A protein and the small-molecule ligand that binds it are described below.
Small molecule (SMILES): Oc1ccc(C(=Cc2ccccc2)c2ccc(O)cc2)cc1

Binding-site contacts:
Ligand atom C04 contacts residue MET46 of chain 1.A at 3.9 Å (hydrophobic).
Ligand atom C19 contacts residue ILE127 of chain 1.A at 3.8 Å (hydrophobic).
Ligand atom C04 contacts residue LEU228 of chain 1.A at 3.8 Å (hydrophobic).
Ligand atom C08 contacts residue LEU49 of chain 1.A at 4.0 Å (hydrophobic).
Ligand atom C18 contacts residue ILE127 of chain 1.A at 3.6 Å (hydrophobic).
Ligand atom C08 contacts residue ALA53 of chain 1.A at 4.0 Å (hydrophobic).
Ligand atom C12 contacts residue PHE107 of chain 1.A at 3.9 Å (hydrophobic).
Ligand atom C12 contacts residue LEU90 of chain 1.A at 3.9 Å (hydrophobic).
Ligand atom C10 contacts residue GLU56 of chain 1.A at 3.2 Å.
Ligand atom O01 contacts residue THR50 of chain 1.A at 2.8 Å (h-bond).
Ligand atom C08 contacts residue PHE107 of chain 1.A at 4.1 Å (hydrophobic).
Ligand atom C10 contacts residue ARG97 of chain 1.A at 4.0 Å.
Ligand atom O02 contacts residue LEU90 of chain 1.A at 3.8 Å.
Ligand atom C17 contacts residue GLY224 of chain 1.A at 3.7 Å.
Ligand atom C09 contacts residue GLU56 of chain 1.A at 3.2 Å.
Ligand atom C09 contacts residue PHE107 of chain 1.A at 4.0 Å (hydrophobic).
Ligand atom C18 contacts residue GLY224 of chain 1.A at 3.9 Å.
Ligand atom C13 contacts residue PHE107 of chain 1.A at 3.9 Å (hydrophobic).
Ligand atom C18 contacts residue MET124 of chain 1.A at 3.8 Å (hydrophobic).
Ligand atom O01 contacts residue LEU243 of chain 1.A at 3.7 Å.
Ligand atom C10 contacts residue LEU90 of chain 1.A at 4.0 Å (hydrophobic).
Ligand atom C06 contacts residue ALA53 of chain 1.A at 3.5 Å (hydrophobic).
Ligand atom C05 contacts residue THR50 of chain 1.A at 3.6 Å.
Ligand atom C04 contacts residue THR50 of chain 1.A at 3.7 Å.
Ligand atom O01 contacts residue LEU228 of chain 1.A at 3.7 Å.
Ligand atom C06 contacts residue LEU228 of chain 1.A at 3.6 Å (hydrophobic).
Ligand atom C01 contacts residue ALA53 of chain 1.A at 3.7 Å (hydrophobic).
Ligand atom O01 contacts residue MET231 of chain 1.A at 4.1 Å.
Ligand atom C11 contacts residue LEU94 of chain 1.A at 3.8 Å (hydrophobic).
Ligand atom O02 contacts residue ARG97 of chain 1.A at 2.9 Å (salt-bridge).
Ligand atom C01 contacts residue LEU87 of chain 1.A at 3.9 Å (hydrophobic).
Ligand atom C03 contacts residue LEU49 of chain 1.A at 3.6 Å (hydrophobic).
Ligand atom C05 contacts residue LEU228 of chain 1.A at 3.6 Å (hydrophobic).
Ligand atom C11 contacts residue LEU90 of chain 1.A at 3.3 Å (hydrophobic).
Ligand atom C19 contacts residue MET124 of chain 1.A at 3.4 Å (hydrophobic).
Ligand atom C17 contacts residue LEU228 of chain 1.A at 3.9 Å (hydrophobic).
Ligand atom C09 contacts residue LEU52 of chain 1.A at 4.1 Å (hydrophobic).
Ligand atom C04 contacts residue LEU49 of chain 1.A at 3.8 Å (hydrophobic).
Ligand atom O02 contacts residue GLU56 of chain 1.A at 2.6 Å (salt-bridge).
Ligand atom C07 contacts residue PHE107 of chain 1.A at 3.9 Å (hydrophobic).

Sequence of chain 1.A:
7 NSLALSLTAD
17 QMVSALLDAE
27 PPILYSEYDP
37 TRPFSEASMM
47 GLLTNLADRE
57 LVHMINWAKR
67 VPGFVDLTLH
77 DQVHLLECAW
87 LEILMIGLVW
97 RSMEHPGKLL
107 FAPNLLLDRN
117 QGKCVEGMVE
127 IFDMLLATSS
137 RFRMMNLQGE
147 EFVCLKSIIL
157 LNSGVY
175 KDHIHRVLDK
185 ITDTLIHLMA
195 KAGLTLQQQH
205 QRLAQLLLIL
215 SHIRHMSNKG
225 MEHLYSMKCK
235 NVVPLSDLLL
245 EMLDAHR